Sequence of chain 1.A:
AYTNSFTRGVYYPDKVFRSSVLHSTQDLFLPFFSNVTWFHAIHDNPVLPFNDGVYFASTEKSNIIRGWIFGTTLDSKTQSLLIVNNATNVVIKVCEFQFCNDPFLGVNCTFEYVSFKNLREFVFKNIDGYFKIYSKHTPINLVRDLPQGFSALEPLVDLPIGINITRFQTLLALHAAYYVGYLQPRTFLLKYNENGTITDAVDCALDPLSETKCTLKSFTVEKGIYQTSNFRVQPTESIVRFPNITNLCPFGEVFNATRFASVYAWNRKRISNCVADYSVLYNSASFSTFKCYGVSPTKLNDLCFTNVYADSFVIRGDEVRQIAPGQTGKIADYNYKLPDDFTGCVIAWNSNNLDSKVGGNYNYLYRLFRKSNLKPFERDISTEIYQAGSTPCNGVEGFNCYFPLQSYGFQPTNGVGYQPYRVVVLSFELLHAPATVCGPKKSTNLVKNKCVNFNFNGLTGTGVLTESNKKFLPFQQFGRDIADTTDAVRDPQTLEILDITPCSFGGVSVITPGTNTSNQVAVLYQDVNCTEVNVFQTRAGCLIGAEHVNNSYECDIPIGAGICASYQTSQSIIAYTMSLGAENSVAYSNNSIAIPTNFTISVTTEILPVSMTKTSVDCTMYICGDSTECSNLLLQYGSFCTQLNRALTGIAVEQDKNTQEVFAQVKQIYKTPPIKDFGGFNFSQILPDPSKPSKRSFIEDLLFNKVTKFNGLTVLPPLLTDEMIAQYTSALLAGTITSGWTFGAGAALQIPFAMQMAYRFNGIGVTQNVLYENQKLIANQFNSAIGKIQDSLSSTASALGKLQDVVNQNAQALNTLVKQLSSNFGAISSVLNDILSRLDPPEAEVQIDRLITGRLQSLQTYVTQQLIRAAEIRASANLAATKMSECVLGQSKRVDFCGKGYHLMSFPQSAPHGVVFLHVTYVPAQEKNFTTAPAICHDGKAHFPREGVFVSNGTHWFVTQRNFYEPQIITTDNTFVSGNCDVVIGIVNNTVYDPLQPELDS

Binding-site contacts:
Ligand atom C3 contacts residue ASN61 of chain 1.A at 3.9 Å.
Ligand atom O7 contacts residue ASN61 of chain 1.A at 3.7 Å.
Ligand atom C2 contacts residue ASN61 of chain 1.A at 2.6 Å.
Ligand atom C8 contacts residue SER60 of chain 1.A at 4.3 Å.
Ligand atom C4 contacts residue ASN61 of chain 1.A at 4.4 Å.
Ligand atom O5 contacts residue ASN61 of chain 1.A at 2.5 Å (h-bond).
Ligand atom N2 contacts residue ASN61 of chain 1.A at 3.0 Å (h-bond).
Ligand atom C8 contacts residue PHE59 of chain 1.A at 3.6 Å (hydrophobic).
Ligand atom C5 contacts residue ASN61 of chain 1.A at 3.7 Å.
Ligand atom C7 contacts residue ASN61 of chain 1.A at 3.5 Å.
Ligand atom C1 contacts residue ASN61 of chain 1.A at 1.5 Å.

The protein below binds the small molecule below.
Small molecule (SMILES): CC(=O)N[C@@H]1[C@@H](O)[C@H](O)[C@@H](CO)O[C@H]1O